Binding-site contacts:
Ligand atom O2G contacts residue ASP30 of chain 1.B at 3.4 Å.
Ligand atom O2' contacts residue ASP48 of chain 1.B at 3.2 Å.
Ligand atom C3B contacts residue GLY31 of chain 1.B at 3.4 Å.
Ligand atom O6 contacts residue LYS135 of chain 1.B at 3.4 Å.
Ligand atom N2 contacts residue LEU138 of chain 1.B at 3.5 Å.
Ligand atom O2' contacts residue PHE46 of chain 1.B at 3.3 Å.
Ligand atom O3' contacts residue ASP48 of chain 1.B at 2.9 Å (salt-bridge).
Ligand atom O3A contacts residue GLY33 of chain 1.B at 3.1 Å (h-bond).
Ligand atom O3G contacts residue ASP30 of chain 1.B at 2.6 Å (salt-bridge).
Ligand atom O2G contacts residue GLY78 of chain 1.B at 2.9 Å (h-bond).
Ligand atom PG contacts residue MG1 of chain 1.F at 3.2 Å.
Ligand atom O4' contacts residue LYS135 of chain 1.B at 3.1 Å (salt-bridge).
Ligand atom O6 contacts residue ASN134 of chain 1.B at 3.3 Å (h-bond).
Ligand atom PB contacts residue MG1 of chain 1.F at 3.3 Å.
Ligand atom O1B contacts residue SER35 of chain 1.B at 3.0 Å (h-bond).
Ligand atom O6 contacts residue ALA164 of chain 1.B at 2.8 Å (h-bond).
Ligand atom C8 contacts residue GLY33 of chain 1.B at 3.5 Å.
Ligand atom O1A contacts residue SER35 of chain 1.B at 3.4 Å (h-bond).
Ligand atom C3B contacts residue MG1 of chain 1.F at 3.5 Å.
Ligand atom C3' contacts residue GLU49 of chain 1.B at 3.5 Å.
Ligand atom O2' contacts residue VAL47 of chain 1.B at 2.8 Å (h-bond).
Ligand atom N2 contacts residue ASP137 of chain 1.B at 2.9 Å (salt-bridge).
Ligand atom O1G contacts residue THR53 of chain 1.B at 2.8 Å (h-bond).
Ligand atom O3G contacts residue PRO52 of chain 1.B at 3.3 Å.
Ligand atom O2B contacts residue LYS34 of chain 1.B at 2.8 Å (salt-bridge).
Ligand atom PG contacts residue ASP30 of chain 1.B at 3.5 Å.
Ligand atom C8 contacts residue ALA36 of chain 1.B at 3.5 Å (hydrophobic).
Ligand atom O2B contacts residue GLY31 of chain 1.B at 3.3 Å (h-bond).
Ligand atom O1A contacts residue GLY33 of chain 1.B at 3.4 Å.
Ligand atom N1 contacts residue ASP137 of chain 1.B at 2.8 Å (salt-bridge).
Ligand atom O1B contacts residue LYS34 of chain 1.B at 3.5 Å (salt-bridge).
Ligand atom O1G contacts residue MG1 of chain 1.F at 2.0 Å.
Ligand atom N7 contacts residue ASN134 of chain 1.B at 3.1 Å (h-bond).
Ligand atom O6 contacts residue SER163 of chain 1.B at 3.5 Å.
Ligand atom O1A contacts residue ALA36 of chain 1.B at 2.8 Å (h-bond).
Ligand atom O2G contacts residue LYS34 of chain 1.B at 2.7 Å (salt-bridge).
Ligand atom O1B contacts residue MG1 of chain 1.F at 2.1 Å.
Ligand atom O2B contacts residue GLY33 of chain 1.B at 3.2 Å (h-bond).
Ligand atom O2B contacts residue VAL32 of chain 1.B at 3.3 Å (h-bond).
Ligand atom O6 contacts residue ASP137 of chain 1.B at 3.5 Å (salt-bridge).

Sequence of chain 1.B:
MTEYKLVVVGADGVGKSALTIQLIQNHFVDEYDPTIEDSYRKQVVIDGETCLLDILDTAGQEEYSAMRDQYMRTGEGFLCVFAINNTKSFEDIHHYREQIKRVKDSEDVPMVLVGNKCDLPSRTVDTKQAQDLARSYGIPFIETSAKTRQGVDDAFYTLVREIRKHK

The small molecule below binds the protein below.
Small molecule (SMILES): Nc1nc2c(ncn2[C@@H]2O[C@H](CO[P](=O)(O)O[P](=O)(O)CP(=O)(O)O)[C@@H](O)[C@H]2O)c(=O)[nH]1